Binding-site contacts:
Ligand atom S1 contacts residue GLN90 of chain 1.A at 3.9 Å.
Ligand atom C4 contacts residue THR197 of chain 1.A at 3.1 Å.
Ligand atom C5 contacts residue PRO198 of chain 1.A at 3.8 Å (hydrophobic).
Ligand atom N contacts residue HIS94 of chain 1.A at 3.3 Å (h-bond).
Ligand atom N contacts residue SER196 of chain 1.A at 2.8 Å (h-bond).
Ligand atom C8 contacts residue LEU195 of chain 1.A at 4.0 Å (hydrophobic).
Ligand atom N contacts residue HIS117 of chain 1.A at 3.4 Å (h-bond).
Ligand atom O2 contacts residue ZN1 of chain 1.B at 3.0 Å.
Ligand atom O2 contacts residue HIS92 of chain 1.A at 3.3 Å.
Ligand atom C9 contacts residue LEU195 of chain 1.A at 3.8 Å (hydrophobic).
Ligand atom S contacts residue HIS92 of chain 1.A at 4.0 Å.
Ligand atom O2 contacts residue HIS117 of chain 1.A at 3.5 Å (h-bond).
Ligand atom O1 contacts residue TRP206 of chain 1.A at 3.5 Å.
Ligand atom S1 contacts residue HIS92 of chain 1.A at 4.0 Å.
Ligand atom C4 contacts residue PRO198 of chain 1.A at 3.8 Å (hydrophobic).
Ligand atom S1 contacts residue VAL119 of chain 1.A at 3.7 Å.
Ligand atom S1 contacts residue LEU195 of chain 1.A at 4.2 Å.
Ligand atom O2 contacts residue VAL119 of chain 1.A at 3.7 Å.
Ligand atom S contacts residue SER196 of chain 1.A at 3.8 Å.
Ligand atom N3 contacts residue THR197 of chain 1.A at 3.3 Å (h-bond).
Ligand atom C6 contacts residue PHE128 of chain 1.A at 4.1 Å (hydrophobic).
Ligand atom N contacts residue ZN1 of chain 1.B at 2.0 Å.
Ligand atom O1 contacts residue LEU195 of chain 1.A at 3.4 Å.
Ligand atom O2 contacts residue TRP206 of chain 1.A at 4.1 Å.
Ligand atom O1 contacts residue ZN1 of chain 1.B at 4.1 Å.
Ligand atom N3 contacts residue LEU195 of chain 1.A at 3.6 Å.
Ligand atom O2 contacts residue VAL140 of chain 1.A at 3.9 Å.
Ligand atom O1 contacts residue SER196 of chain 1.A at 3.0 Å (h-bond).
Ligand atom C5 contacts residue PRO199 of chain 1.A at 4.0 Å (hydrophobic).
Ligand atom S contacts residue ZN1 of chain 1.B at 3.1 Å.
Ligand atom C7 contacts residue PHE128 of chain 1.A at 3.7 Å (hydrophobic).
Ligand atom C9 contacts residue THR197 of chain 1.A at 3.4 Å.
Ligand atom N3 contacts residue SER196 of chain 1.A at 3.9 Å.
Ligand atom C4 contacts residue LEU195 of chain 1.A at 3.7 Å (hydrophobic).
Ligand atom C5 contacts residue THR197 of chain 1.A at 4.1 Å.
Ligand atom N contacts residue HIS92 of chain 1.A at 3.3 Å (h-bond).
Ligand atom C2 contacts residue LEU195 of chain 1.A at 4.0 Å (hydrophobic).
Ligand atom O1 contacts residue SER194 of chain 1.A at 4.0 Å.
Ligand atom S contacts residue HIS117 of chain 1.A at 4.0 Å.
Ligand atom C5 contacts residue LEU195 of chain 1.A at 4.0 Å (hydrophobic).

A small-molecule ligand and the protein it binds are described below.
Small molecule (SMILES): NS(=O)(=O)c1nc2ccccc2s1

Sequence of chain 1.A:
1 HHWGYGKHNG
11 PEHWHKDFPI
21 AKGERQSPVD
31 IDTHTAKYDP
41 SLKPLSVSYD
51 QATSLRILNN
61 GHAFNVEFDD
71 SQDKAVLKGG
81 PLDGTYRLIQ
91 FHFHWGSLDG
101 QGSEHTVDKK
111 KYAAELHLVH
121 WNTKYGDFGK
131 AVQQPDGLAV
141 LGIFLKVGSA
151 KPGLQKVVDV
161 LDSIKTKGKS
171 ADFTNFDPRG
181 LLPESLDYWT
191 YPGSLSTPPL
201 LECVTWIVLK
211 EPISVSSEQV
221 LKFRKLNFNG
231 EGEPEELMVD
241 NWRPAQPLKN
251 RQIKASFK